Sequence of chain 1.B:
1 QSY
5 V

Binding-site contacts:
Ligand atom O29 contacts residue ASP222 of chain 1.A at 3.0 Å (salt-bridge).
Ligand atom C25 contacts residue PRO174 of chain 1.A at 3.5 Å (hydrophobic).
Ligand atom C18 contacts residue VAL5 of chain 1.B at 3.5 Å (hydrophobic).
Ligand atom C36 contacts residue LEU225 of chain 1.A at 3.8 Å (hydrophobic).
Ligand atom C26 contacts residue LYS129 of chain 1.A at 3.3 Å.
Ligand atom C7 contacts residue ASN49 of chain 1.A at 3.6 Å.
Ligand atom C45 contacts residue GLU19 of chain 1.A at 3.8 Å.
Ligand atom C11 contacts residue ASP222 of chain 1.A at 3.5 Å.
Ligand atom O13 contacts residue VAL53 of chain 1.A at 3.8 Å.
Ligand atom O22 contacts residue ASN49 of chain 1.A at 3.2 Å (h-bond).
Ligand atom C14 contacts residue ASN49 of chain 1.A at 3.2 Å.
Ligand atom C23 contacts residue PHE126 of chain 1.A at 3.6 Å (hydrophobic).
Ligand atom C23 contacts residue ILE175 of chain 1.A at 3.6 Å (hydrophobic).
Ligand atom O8 contacts residue ASP222 of chain 1.A at 3.2 Å (salt-bridge).
Ligand atom C26 contacts residue VAL5 of chain 1.B at 3.9 Å (hydrophobic).
Ligand atom C46 contacts residue LEU50 of chain 1.A at 4.0 Å (hydrophobic).
Ligand atom C18 contacts residue ILE226 of chain 1.A at 4.0 Å (hydrophobic).
Ligand atom C3 contacts residue ASP222 of chain 1.A at 3.8 Å.
Ligand atom O32 contacts residue LYS129 of chain 1.A at 3.0 Å (salt-bridge).
Ligand atom C25 contacts residue ILE175 of chain 1.A at 3.9 Å (hydrophobic).
Ligand atom C9 contacts residue ASP222 of chain 1.A at 3.2 Å.
Ligand atom C38 contacts residue MET130 of chain 1.A at 3.5 Å (hydrophobic).
Ligand atom C20 contacts residue VAL5 of chain 1.B at 3.6 Å (hydrophobic).
Ligand atom O13 contacts residue VAL5 of chain 1.B at 3.8 Å.
Ligand atom C36 contacts residue LYS221 of chain 1.A at 3.2 Å.
Ligand atom C3 contacts residue ASN49 of chain 1.A at 3.9 Å.
Ligand atom C15 contacts residue ILE175 of chain 1.A at 4.0 Å (hydrophobic).
Ligand atom C23 contacts residue ASN49 of chain 1.A at 3.8 Å.
Ligand atom C7 contacts residue VAL53 of chain 1.A at 3.9 Å (hydrophobic).
Ligand atom C27 contacts residue LYS129 of chain 1.A at 3.9 Å.
Ligand atom C47 contacts residue VAL53 of chain 1.A at 3.6 Å (hydrophobic).
Ligand atom C20 contacts residue LYS129 of chain 1.A at 3.6 Å.
Ligand atom C6 contacts residue VAL53 of chain 1.A at 3.7 Å (hydrophobic).
Ligand atom C18 contacts residue ASP222 of chain 1.A at 3.9 Å.
Ligand atom O16 contacts residue ASP222 of chain 1.A at 2.8 Å (salt-bridge).
Ligand atom O24 contacts residue ASP222 of chain 1.A at 4.0 Å.
Ligand atom C27 contacts residue PHE126 of chain 1.A at 3.7 Å (hydrophobic).
Ligand atom C38 contacts residue LYS129 of chain 1.A at 3.9 Å.
Ligand atom C38 contacts residue PHE126 of chain 1.A at 3.3 Å (hydrophobic).
Ligand atom O16 contacts residue PRO174 of chain 1.A at 3.9 Å.

Sequence of chain 1.A:
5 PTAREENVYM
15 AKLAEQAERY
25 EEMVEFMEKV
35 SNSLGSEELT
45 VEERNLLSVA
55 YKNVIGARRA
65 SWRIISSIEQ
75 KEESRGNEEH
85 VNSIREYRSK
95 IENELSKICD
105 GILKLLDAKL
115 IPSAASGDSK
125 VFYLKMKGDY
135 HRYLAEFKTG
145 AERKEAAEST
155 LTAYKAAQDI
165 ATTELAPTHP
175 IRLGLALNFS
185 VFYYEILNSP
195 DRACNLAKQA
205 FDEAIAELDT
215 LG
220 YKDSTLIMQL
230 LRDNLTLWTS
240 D

This protein binds this small molecule.
Small molecule (SMILES): C=CC(C)(C)OC[C@H]1O[C@H](O[C@@H]2C3=C([C@H](C)COC(C)=O)C[C@H](O)[C@]3(C)/C=C3/[C@@H](COC)CC[C@H]3[C@@H](C)[C@H]2O)[C@H](O)[C@@H](OC(C)=O)[C@@H]1O